Binding-site contacts:
Ligand atom O2 contacts residue BGC1 of chain 1.B at 3.8 Å.
Ligand atom OH contacts residue ASP307 of chain 1.A at 3.6 Å (salt-bridge).
Ligand atom C3 contacts residue ASP307 of chain 1.A at 3.8 Å.
Ligand atom C4 contacts residue BGC1 of chain 1.B at 4.2 Å.
Ligand atom OH contacts residue BGC1 of chain 1.B at 1.3 Å.
Ligand atom C1 contacts residue ASP307 of chain 1.A at 3.2 Å.
Ligand atom N1 contacts residue BGC1 of chain 1.B at 4.2 Å.
Ligand atom C5 contacts residue ASP307 of chain 1.A at 3.4 Å.
Ligand atom C3 contacts residue BGC1 of chain 1.B at 2.8 Å.
Ligand atom C2 contacts residue BGC1 of chain 1.B at 2.4 Å.
Ligand atom O3 contacts residue ASP307 of chain 1.A at 3.8 Å.
Ligand atom C4 contacts residue ASP307 of chain 1.A at 3.9 Å.
Ligand atom N1 contacts residue ASP307 of chain 1.A at 3.5 Å (salt-bridge).
Ligand atom C5 contacts residue GLY308 of chain 1.A at 4.1 Å.
Ligand atom C1 contacts residue BGC1 of chain 1.B at 3.6 Å.
Ligand atom C6 contacts residue ASP307 of chain 1.A at 3.4 Å.
Ligand atom O2 contacts residue ASP307 of chain 1.A at 4.0 Å.
Ligand atom C2 contacts residue ASP307 of chain 1.A at 3.3 Å.

This protein binds this small molecule.
Small molecule (SMILES): O=[N+]([O-])c1ccccc1O

Sequence of chain 1.A:
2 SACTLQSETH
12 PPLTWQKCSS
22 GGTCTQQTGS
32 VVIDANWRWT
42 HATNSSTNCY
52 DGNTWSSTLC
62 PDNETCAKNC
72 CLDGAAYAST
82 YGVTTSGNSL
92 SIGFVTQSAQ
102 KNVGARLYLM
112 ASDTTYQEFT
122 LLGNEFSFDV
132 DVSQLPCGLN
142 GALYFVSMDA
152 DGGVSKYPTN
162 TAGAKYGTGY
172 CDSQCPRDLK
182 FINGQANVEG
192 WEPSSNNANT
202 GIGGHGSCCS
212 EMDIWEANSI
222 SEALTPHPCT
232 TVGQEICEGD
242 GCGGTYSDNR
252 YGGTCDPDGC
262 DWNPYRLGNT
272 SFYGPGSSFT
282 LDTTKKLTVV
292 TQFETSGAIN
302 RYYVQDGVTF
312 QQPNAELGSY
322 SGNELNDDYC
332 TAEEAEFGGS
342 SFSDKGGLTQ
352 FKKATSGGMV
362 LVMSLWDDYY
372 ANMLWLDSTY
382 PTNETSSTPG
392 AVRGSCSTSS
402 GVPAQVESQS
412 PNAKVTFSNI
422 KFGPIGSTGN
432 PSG